Sequence of chain 1.A:
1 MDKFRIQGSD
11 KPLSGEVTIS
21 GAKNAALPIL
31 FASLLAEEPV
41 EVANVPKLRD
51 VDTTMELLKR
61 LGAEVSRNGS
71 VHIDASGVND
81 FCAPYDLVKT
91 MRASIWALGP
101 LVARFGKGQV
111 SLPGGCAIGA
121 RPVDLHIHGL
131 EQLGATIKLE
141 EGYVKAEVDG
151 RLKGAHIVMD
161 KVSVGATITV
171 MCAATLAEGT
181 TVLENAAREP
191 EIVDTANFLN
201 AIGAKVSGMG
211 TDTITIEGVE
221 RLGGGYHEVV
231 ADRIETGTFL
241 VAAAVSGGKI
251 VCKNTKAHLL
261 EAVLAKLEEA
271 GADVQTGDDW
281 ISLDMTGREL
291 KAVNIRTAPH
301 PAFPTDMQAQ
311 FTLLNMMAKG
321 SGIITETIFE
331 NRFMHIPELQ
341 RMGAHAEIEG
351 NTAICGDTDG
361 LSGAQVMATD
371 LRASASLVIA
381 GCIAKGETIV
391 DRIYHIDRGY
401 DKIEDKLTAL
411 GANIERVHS

This protein binds this small molecule.
Small molecule (SMILES): CC[C@H](O)P(=O)(O)O

Binding-site contacts:
Ligand atom C2 contacts residue ARG121 of chain 1.A at 4.0 Å.
Ligand atom O2 contacts residue ARG398 of chain 1.A at 3.4 Å (salt-bridge).
Ligand atom C2 contacts residue PO41 of chain 1.G at 4.3 Å.
Ligand atom O4 contacts residue ARG398 of chain 1.A at 2.7 Å (salt-bridge).
Ligand atom C3 contacts residue GLY115 of chain 1.A at 4.0 Å.
Ligand atom C1 contacts residue ARG92 of chain 1.A at 4.4 Å.
Ligand atom O1 contacts residue ARG121 of chain 1.A at 3.1 Å (salt-bridge).
Ligand atom C1 contacts residue ARG121 of chain 1.A at 3.7 Å.
Ligand atom C3 contacts residue CYS116 of chain 1.A at 2.8 Å (hydrophobic).
Ligand atom C2 contacts residue CYS116 of chain 1.A at 2.8 Å (hydrophobic).
Ligand atom C1 contacts residue CYS116 of chain 1.A at 1.8 Å (hydrophobic).
Ligand atom O1 contacts residue CYS116 of chain 1.A at 3.5 Å (h-bond).
Ligand atom O2 contacts residue THR369 of chain 1.A at 4.1 Å.
Ligand atom O2 contacts residue HIS395 of chain 1.A at 4.4 Å.
Ligand atom O3 contacts residue ARG398 of chain 1.A at 4.4 Å.
Ligand atom P1 contacts residue CYS116 of chain 1.A at 4.4 Å.
Ligand atom O2 contacts residue ASP370 of chain 1.A at 4.2 Å.
Ligand atom O1 contacts residue PO41 of chain 1.G at 2.9 Å (h-bond).
Ligand atom P1 contacts residue ARG398 of chain 1.A at 3.7 Å.